This small molecule binds to this protein.
Small molecule (SMILES): C=CC1=C(C)/C(=C/c2[nH]c(/C=C3\N=C(/C=C4\NC(=O)C(C)=C4C=C)C(C)=C3CCC(=O)O)c(CCC(=O)O)c2C)NC1=O

Sequence of chain 1.A:
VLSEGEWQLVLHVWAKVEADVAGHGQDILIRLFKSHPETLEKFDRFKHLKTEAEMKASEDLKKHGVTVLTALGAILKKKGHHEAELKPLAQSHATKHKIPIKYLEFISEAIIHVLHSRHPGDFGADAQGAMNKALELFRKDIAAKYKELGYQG

Binding-site contacts:
Ligand atom CAD contacts residue HIS97 of chain 1.A at 3.4 Å.
Ligand atom CHD contacts residue ILE99 of chain 1.A at 3.7 Å (hydrophobic).
Ligand atom CMD contacts residue LYS42 of chain 1.A at 3.4 Å.
Ligand atom CAA contacts residue THR67 of chain 1.A at 3.7 Å.
Ligand atom CMB contacts residue VAL68 of chain 1.A at 3.8 Å (hydrophobic).
Ligand atom NB contacts residue VAL68 of chain 1.A at 3.6 Å.
Ligand atom C2A contacts residue THR67 of chain 1.A at 3.5 Å.
Ligand atom C4B contacts residue VAL68 of chain 1.A at 3.8 Å (hydrophobic).
Ligand atom NA contacts residue HIS93 of chain 1.A at 3.5 Å.
Ligand atom C3B contacts residue VAL68 of chain 1.A at 3.7 Å (hydrophobic).
Ligand atom CAC contacts residue PHE43 of chain 1.A at 3.8 Å (hydrophobic).
Ligand atom CBB contacts residue PHE138 of chain 1.A at 3.7 Å (hydrophobic).
Ligand atom OC contacts residue LEU104 of chain 1.A at 3.3 Å.
Ligand atom CHD contacts residue PHE43 of chain 1.A at 3.5 Å (hydrophobic).
Ligand atom C4D contacts residue HIS64 of chain 1.A at 3.6 Å.
Ligand atom C2C contacts residue ILE99 of chain 1.A at 3.5 Å (hydrophobic).
Ligand atom C1C contacts residue ILE99 of chain 1.A at 3.7 Å (hydrophobic).
Ligand atom CBC contacts residue TYR103 of chain 1.A at 3.4 Å (hydrophobic).
Ligand atom NC contacts residue HIS93 of chain 1.A at 2.8 Å (h-bond).
Ligand atom CMC contacts residue TYR103 of chain 1.A at 3.4 Å (hydrophobic).
Ligand atom C3A contacts residue THR67 of chain 1.A at 3.5 Å.
Ligand atom O2A contacts residue HIS97 of chain 1.A at 2.6 Å (h-bond).
Ligand atom OC contacts residue HIS93 of chain 1.A at 3.5 Å (h-bond).
Ligand atom C4A contacts residue LEU89 of chain 1.A at 3.6 Å (hydrophobic).
Ligand atom CMD contacts residue PHE43 of chain 1.A at 3.6 Å (hydrophobic).
Ligand atom C2D contacts residue PHE43 of chain 1.A at 3.6 Å (hydrophobic).
Ligand atom CMC contacts residue ILE107 of chain 1.A at 3.7 Å (hydrophobic).
Ligand atom OB contacts residue ILE107 of chain 1.A at 3.5 Å.
Ligand atom ND contacts residue HIS93 of chain 1.A at 3.4 Å (h-bond).
Ligand atom C3D contacts residue HIS97 of chain 1.A at 3.6 Å.
Ligand atom CMB contacts residue LEU89 of chain 1.A at 3.7 Å (hydrophobic).
Ligand atom CGA contacts residue SER92 of chain 1.A at 3.5 Å.
Ligand atom C4C contacts residue ILE99 of chain 1.A at 3.7 Å (hydrophobic).
Ligand atom O2A contacts residue SER92 of chain 1.A at 3.5 Å (h-bond).
Ligand atom CHB contacts residue LEU89 of chain 1.A at 3.6 Å (hydrophobic).
Ligand atom C4D contacts residue HIS97 of chain 1.A at 3.7 Å.
Ligand atom O1A contacts residue SER92 of chain 1.A at 2.7 Å (h-bond).
Ligand atom C1C contacts residue HIS93 of chain 1.A at 3.6 Å.
Ligand atom ND contacts residue HIS64 of chain 1.A at 3.6 Å.
Ligand atom CHA contacts residue HIS97 of chain 1.A at 3.8 Å.